This small molecule binds to this protein.
Small molecule (SMILES): CC(C)[C@H](NC(=O)[C@@H](NC(=O)[C@H](C)NC(=O)[C@@H]1CCCN1C(=O)[C@@H](N)Cc1ccccc1)[C@@H](C)OP(=O)(O)O)C(=O)O

Sequence of chain 1.A:
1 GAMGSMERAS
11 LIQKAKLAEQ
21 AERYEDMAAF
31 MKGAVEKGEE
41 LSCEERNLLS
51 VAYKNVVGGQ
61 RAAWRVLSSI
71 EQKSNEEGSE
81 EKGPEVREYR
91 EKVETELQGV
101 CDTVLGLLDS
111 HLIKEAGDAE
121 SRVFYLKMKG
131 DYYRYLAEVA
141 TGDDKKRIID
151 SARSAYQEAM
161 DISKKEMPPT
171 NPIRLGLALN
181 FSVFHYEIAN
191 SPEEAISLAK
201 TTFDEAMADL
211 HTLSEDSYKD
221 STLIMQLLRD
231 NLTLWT

Binding-site contacts:
Ligand atom CA contacts residue ASN180 of chain 1.A at 3.3 Å.
Ligand atom CG2 contacts residue GLY176 of chain 1.A at 3.5 Å.
Ligand atom CA contacts residue LEU179 of chain 1.A at 3.7 Å (hydrophobic).
Ligand atom CB contacts residue VAL183 of chain 1.A at 3.9 Å (hydrophobic).
Ligand atom CB contacts residue ASN231 of chain 1.A at 3.6 Å.
Ligand atom O1P contacts residue ARG61 of chain 1.A at 2.9 Å (salt-bridge).
Ligand atom CG2 contacts residue ARG134 of chain 1.A at 3.7 Å.
Ligand atom P contacts residue ARG134 of chain 1.A at 3.7 Å.
Ligand atom P contacts residue ARG61 of chain 1.A at 3.6 Å.
Ligand atom O2P contacts residue ARG134 of chain 1.A at 2.8 Å (salt-bridge).
Ligand atom P contacts residue TYR135 of chain 1.A at 3.7 Å.
Ligand atom O contacts residue LYS54 of chain 1.A at 3.6 Å (salt-bridge).
Ligand atom CA contacts residue ASN231 of chain 1.A at 3.6 Å.
Ligand atom O contacts residue ASN180 of chain 1.A at 2.9 Å (h-bond).
Ligand atom CG1 contacts residue LEU179 of chain 1.A at 3.9 Å (hydrophobic).
Ligand atom CG contacts residue VAL183 of chain 1.A at 3.7 Å (hydrophobic).
Ligand atom O3P contacts residue ARG134 of chain 1.A at 2.8 Å (salt-bridge).
Ligand atom CA contacts residue ASN231 of chain 1.A at 3.7 Å.
Ligand atom O1P contacts residue LYS54 of chain 1.A at 3.4 Å (salt-bridge).
Ligand atom C contacts residue LYS127 of chain 1.A at 3.7 Å.
Ligand atom CG1 contacts residue LEU227 of chain 1.A at 3.5 Å (hydrophobic).
Ligand atom CB contacts residue ASN231 of chain 1.A at 3.6 Å.
Ligand atom O contacts residue VAL183 of chain 1.A at 3.5 Å.
Ligand atom OXT contacts residue NJR1 of chain 1.F at 3.5 Å.
Ligand atom CG2 contacts residue NJR1 of chain 1.F at 3.9 Å.
Ligand atom O contacts residue LYS127 of chain 1.A at 2.7 Å (salt-bridge).
Ligand atom CG2 contacts residue VAL183 of chain 1.A at 3.7 Å (hydrophobic).
Ligand atom CB contacts residue TRP235 of chain 1.A at 3.8 Å (hydrophobic).
Ligand atom C contacts residue ASN180 of chain 1.A at 3.6 Å.
Ligand atom N contacts residue ASN180 of chain 1.A at 3.0 Å (h-bond).
Ligand atom O3P contacts residue TYR135 of chain 1.A at 2.6 Å (h-bond).
Ligand atom O contacts residue LEU179 of chain 1.A at 3.5 Å.
Ligand atom N contacts residue ASN231 of chain 1.A at 2.9 Å (h-bond).
Ligand atom O contacts residue ASN231 of chain 1.A at 3.0 Å (h-bond).
Ligand atom CB contacts residue ARG65 of chain 1.A at 3.6 Å.
Ligand atom O2P contacts residue ARG61 of chain 1.A at 3.0 Å (salt-bridge).
Ligand atom OXT contacts residue LYS54 of chain 1.A at 3.7 Å.
Ligand atom CG2 contacts residue ASN180 of chain 1.A at 3.6 Å.
Ligand atom C contacts residue ASN231 of chain 1.A at 3.7 Å.
Ligand atom CB contacts residue ASN180 of chain 1.A at 3.2 Å.